Sequence of chain 1.D:
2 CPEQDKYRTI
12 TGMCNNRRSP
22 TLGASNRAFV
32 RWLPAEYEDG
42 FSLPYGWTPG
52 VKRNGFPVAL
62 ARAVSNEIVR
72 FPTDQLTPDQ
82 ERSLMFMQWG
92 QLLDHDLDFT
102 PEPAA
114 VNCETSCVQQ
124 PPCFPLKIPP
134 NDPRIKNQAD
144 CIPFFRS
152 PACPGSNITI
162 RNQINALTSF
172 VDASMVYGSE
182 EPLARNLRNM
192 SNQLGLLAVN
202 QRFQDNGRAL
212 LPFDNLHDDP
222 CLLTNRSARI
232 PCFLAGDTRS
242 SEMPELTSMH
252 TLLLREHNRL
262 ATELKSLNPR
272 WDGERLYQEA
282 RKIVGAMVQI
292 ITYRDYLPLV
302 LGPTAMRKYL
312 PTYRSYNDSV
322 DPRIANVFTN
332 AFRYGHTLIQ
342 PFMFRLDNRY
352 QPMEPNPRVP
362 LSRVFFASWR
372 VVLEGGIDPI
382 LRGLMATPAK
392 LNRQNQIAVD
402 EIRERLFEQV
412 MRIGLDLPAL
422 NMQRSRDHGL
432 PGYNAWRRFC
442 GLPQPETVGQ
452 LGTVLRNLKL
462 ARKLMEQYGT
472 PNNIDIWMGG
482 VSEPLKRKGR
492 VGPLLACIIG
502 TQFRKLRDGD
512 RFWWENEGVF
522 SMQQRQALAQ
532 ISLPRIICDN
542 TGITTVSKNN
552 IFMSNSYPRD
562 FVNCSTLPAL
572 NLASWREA

Sequence of chain 1.C:
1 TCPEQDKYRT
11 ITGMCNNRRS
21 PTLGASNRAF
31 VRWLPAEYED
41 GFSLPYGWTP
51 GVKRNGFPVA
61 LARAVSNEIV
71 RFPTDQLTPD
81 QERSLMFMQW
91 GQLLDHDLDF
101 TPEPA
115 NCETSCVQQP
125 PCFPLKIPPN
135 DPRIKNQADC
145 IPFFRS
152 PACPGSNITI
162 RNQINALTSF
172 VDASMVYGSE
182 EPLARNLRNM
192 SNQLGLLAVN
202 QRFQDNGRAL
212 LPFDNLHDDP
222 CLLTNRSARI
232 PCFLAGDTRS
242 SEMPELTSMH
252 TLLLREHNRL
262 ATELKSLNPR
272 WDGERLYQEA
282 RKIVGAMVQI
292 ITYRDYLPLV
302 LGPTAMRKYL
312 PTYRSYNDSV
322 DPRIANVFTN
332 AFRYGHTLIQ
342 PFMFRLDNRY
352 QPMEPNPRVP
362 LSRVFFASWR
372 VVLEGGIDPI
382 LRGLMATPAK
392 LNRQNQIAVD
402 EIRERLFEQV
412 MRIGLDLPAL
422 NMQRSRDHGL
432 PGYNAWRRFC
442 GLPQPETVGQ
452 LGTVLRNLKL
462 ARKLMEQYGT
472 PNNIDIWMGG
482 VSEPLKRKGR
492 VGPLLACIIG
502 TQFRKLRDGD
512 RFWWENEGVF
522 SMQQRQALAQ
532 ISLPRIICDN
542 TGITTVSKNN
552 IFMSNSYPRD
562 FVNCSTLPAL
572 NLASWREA

The protein below binds the small molecule below.
Small molecule (SMILES): CC(=O)N[C@H]1[C@H](O[C@H]2[C@H](O)[C@@H](NC(C)=O)CO[C@@H]2CO[C@@H]2O[C@@H](C)[C@@H](O)[C@@H](O)[C@@H]2O)O[C@H](CO)[C@@H](O[C@@H]2O[C@H](CO[C@H]3O[C@H](CO)[C@@H](O)[C@H](O)[C@@H]3O)[C@@H](O)[C@H](O[C@H]3O[C@H](CO)[C@@H](O)[C@H](O)[C@@H]3O)[C@@H]2O)[C@@H]1O

Binding-site contacts:
Ligand atom C7 contacts residue ASN318 of chain 1.C at 3.3 Å.
Ligand atom O2 contacts residue MAN5 of chain 1.U at 3.8 Å.
Ligand atom C5 contacts residue ASN318 of chain 1.C at 3.6 Å.
Ligand atom C2 contacts residue MAN5 of chain 1.U at 3.4 Å.
Ligand atom C4 contacts residue PHE440 of chain 1.D at 3.4 Å (hydrophobic).
Ligand atom C1 contacts residue PHE440 of chain 1.D at 3.2 Å (hydrophobic).
Ligand atom C5 contacts residue PHE440 of chain 1.D at 3.3 Å (hydrophobic).
Ligand atom C3 contacts residue PHE440 of chain 1.D at 3.5 Å (hydrophobic).
Ligand atom O6 contacts residue LYS309 of chain 1.D at 3.6 Å.
Ligand atom C8 contacts residue LEU34 of chain 1.D at 3.6 Å (hydrophobic).
Ligand atom O5 contacts residue PHE440 of chain 1.D at 3.0 Å (h-bond).
Ligand atom O5 contacts residue MAN5 of chain 1.U at 3.9 Å.
Ligand atom O4 contacts residue MAN5 of chain 1.U at 3.9 Å.
Ligand atom O6 contacts residue GLY442 of chain 1.D at 3.3 Å.
Ligand atom O5 contacts residue ASN318 of chain 1.C at 2.3 Å (h-bond).
Ligand atom C3 contacts residue PHE440 of chain 1.D at 3.8 Å (hydrophobic).
Ligand atom C7 contacts residue PHE440 of chain 1.D at 3.9 Å (hydrophobic).
Ligand atom C2 contacts residue ARG439 of chain 1.D at 3.7 Å.
Ligand atom C6 contacts residue PHE440 of chain 1.D at 3.8 Å (hydrophobic).
Ligand atom O7 contacts residue ARG439 of chain 1.D at 3.6 Å.
Ligand atom C1 contacts residue LYS309 of chain 1.D at 3.9 Å.
Ligand atom O5 contacts residue LYS309 of chain 1.D at 3.4 Å (salt-bridge).
Ligand atom N2 contacts residue ASN318 of chain 1.C at 3.0 Å (h-bond).
Ligand atom O3 contacts residue PHE440 of chain 1.D at 2.6 Å (h-bond).
Ligand atom O4 contacts residue TYR310 of chain 1.D at 3.7 Å.
Ligand atom C1 contacts residue ASN318 of chain 1.C at 1.4 Å.
Ligand atom O7 contacts residue PHE440 of chain 1.D at 3.3 Å.
Ligand atom O4 contacts residue ARG439 of chain 1.D at 3.9 Å.
Ligand atom O3 contacts residue TRP33 of chain 1.D at 3.7 Å.
Ligand atom C2 contacts residue ASN318 of chain 1.C at 2.6 Å.
Ligand atom C6 contacts residue VAL321 of chain 1.C at 3.8 Å (hydrophobic).
Ligand atom O4 contacts residue PHE440 of chain 1.D at 3.7 Å.
Ligand atom O2 contacts residue LYS506 of chain 1.D at 3.5 Å (salt-bridge).
Ligand atom O7 contacts residue ARG315 of chain 1.C at 3.3 Å (salt-bridge).
Ligand atom O2 contacts residue LYS309 of chain 1.D at 3.3 Å.
Ligand atom C8 contacts residue SER320 of chain 1.C at 3.7 Å.
Ligand atom C3 contacts residue ASN318 of chain 1.C at 3.8 Å.
Ligand atom O6 contacts residue PHE440 of chain 1.D at 3.6 Å.
Ligand atom O5 contacts residue VAL321 of chain 1.C at 3.5 Å.
Ligand atom O7 contacts residue ASN318 of chain 1.C at 3.3 Å (h-bond).